Sequence of chain 1.A:
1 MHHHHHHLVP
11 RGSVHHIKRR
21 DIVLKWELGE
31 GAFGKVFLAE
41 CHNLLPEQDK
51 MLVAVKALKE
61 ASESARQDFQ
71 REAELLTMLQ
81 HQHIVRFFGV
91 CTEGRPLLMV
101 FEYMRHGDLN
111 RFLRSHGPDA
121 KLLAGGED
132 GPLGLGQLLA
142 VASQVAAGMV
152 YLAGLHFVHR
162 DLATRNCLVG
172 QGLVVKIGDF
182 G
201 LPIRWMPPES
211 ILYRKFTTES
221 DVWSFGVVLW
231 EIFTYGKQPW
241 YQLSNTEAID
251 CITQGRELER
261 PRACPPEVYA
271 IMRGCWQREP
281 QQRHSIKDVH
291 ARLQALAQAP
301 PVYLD

Binding-site contacts:
Ligand atom C18 contacts residue PHE101 of chain 1.A at 3.5 Å (hydrophobic).
Ligand atom F2 contacts residue ILE178 of chain 1.A at 2.9 Å.
Ligand atom C22 contacts residue LEU76 of chain 1.A at 3.6 Å (hydrophobic).
Ligand atom O2 contacts residue ALA54 of chain 1.A at 3.7 Å.
Ligand atom C8 contacts residue VAL36 of chain 1.A at 3.6 Å (hydrophobic).
Ligand atom C10 contacts residue LEU169 of chain 1.A at 3.6 Å (hydrophobic).
Ligand atom C9 contacts residue VAL36 of chain 1.A at 3.7 Å (hydrophobic).
Ligand atom F1 contacts residue HIS160 of chain 1.A at 3.1 Å.
Ligand atom F2 contacts residue ILE84 of chain 1.A at 3.6 Å.
Ligand atom C11 contacts residue ALA54 of chain 1.A at 3.5 Å (hydrophobic).
Ligand atom C17 contacts residue ASP180 of chain 1.A at 3.3 Å.
Ligand atom C4 contacts residue GLY107 of chain 1.A at 3.6 Å.
Ligand atom C1 contacts residue MET104 of chain 1.A at 3.6 Å (hydrophobic).
Ligand atom O1 contacts residue GLU102 of chain 1.A at 3.4 Å (salt-bridge).
Ligand atom N3 contacts residue GLU102 of chain 1.A at 3.1 Å (salt-bridge).
Ligand atom N3 contacts residue ALA54 of chain 1.A at 3.7 Å.
Ligand atom N4 contacts residue ASP180 of chain 1.A at 3.3 Å (salt-bridge).
Ligand atom F3 contacts residue LEU153 of chain 1.A at 3.4 Å.
Ligand atom C24 contacts residue VAL85 of chain 1.A at 3.5 Å (hydrophobic).
Ligand atom C4 contacts residue ARG105 of chain 1.A at 3.3 Å.
Ligand atom F1 contacts residue GLY179 of chain 1.A at 3.6 Å.
Ligand atom F3 contacts residue PHE158 of chain 1.A at 3.4 Å.
Ligand atom C11 contacts residue MET104 of chain 1.A at 3.7 Å (hydrophobic).
Ligand atom C5 contacts residue LEU169 of chain 1.A at 3.5 Å (hydrophobic).
Ligand atom O3 contacts residue GLY179 of chain 1.A at 3.1 Å.
Ligand atom O2 contacts residue VAL36 of chain 1.A at 3.5 Å.
Ligand atom N1 contacts residue GLY107 of chain 1.A at 3.5 Å.
Ligand atom C23 contacts residue VAL85 of chain 1.A at 3.6 Å (hydrophobic).
Ligand atom F3 contacts residue LEU79 of chain 1.A at 3.7 Å.
Ligand atom O1 contacts residue ALA54 of chain 1.A at 3.5 Å.
Ligand atom C1 contacts residue GLY107 of chain 1.A at 3.2 Å.
Ligand atom F2 contacts residue GLY179 of chain 1.A at 3.7 Å.
Ligand atom O1 contacts residue MET104 of chain 1.A at 2.8 Å (h-bond).
Ligand atom O4 contacts residue LEU79 of chain 1.A at 3.3 Å.
Ligand atom O1 contacts residue TYR103 of chain 1.A at 3.2 Å.
Ligand atom C21 contacts residue ASP180 of chain 1.A at 3.7 Å.
Ligand atom C11 contacts residue GLU102 of chain 1.A at 3.7 Å.
Ligand atom C14 contacts residue ASP180 of chain 1.A at 3.6 Å.
Ligand atom O3 contacts residue ASP180 of chain 1.A at 2.8 Å (salt-bridge).
Ligand atom C20 contacts residue ASP180 of chain 1.A at 3.5 Å.

This protein binds this small molecule.
Small molecule (SMILES): Cn1cnc(-c2ccc(OC3CCN(C(=O)Cc4ccc(OC(F)(F)F)cc4)CC3)c(C(N)=O)c2)c1